Sequence of chain 54.A:
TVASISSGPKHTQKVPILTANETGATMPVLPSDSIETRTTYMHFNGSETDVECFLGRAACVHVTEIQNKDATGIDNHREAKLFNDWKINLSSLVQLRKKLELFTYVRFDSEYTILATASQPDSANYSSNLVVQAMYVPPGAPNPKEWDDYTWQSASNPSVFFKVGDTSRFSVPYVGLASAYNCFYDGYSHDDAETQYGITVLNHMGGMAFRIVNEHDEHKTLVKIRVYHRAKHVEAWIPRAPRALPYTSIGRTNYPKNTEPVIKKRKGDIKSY

Sequence of chain 54.C:
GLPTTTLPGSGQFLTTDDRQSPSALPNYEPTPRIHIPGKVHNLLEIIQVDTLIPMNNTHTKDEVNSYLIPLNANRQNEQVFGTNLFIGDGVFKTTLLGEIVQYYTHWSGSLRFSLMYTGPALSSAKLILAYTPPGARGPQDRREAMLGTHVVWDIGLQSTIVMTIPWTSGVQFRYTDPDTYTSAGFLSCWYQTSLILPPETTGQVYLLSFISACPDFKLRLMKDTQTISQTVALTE

The protein below binds the small molecule below.
Small molecule (SMILES): Cc1cc(CCCCCCCOc2ccc(C3=N[C@@H](C)CO3)cc2)on1

Binding-site contacts:
Ligand atom C3 contacts residue PHE186 of chain 54.A at 3.8 Å (hydrophobic).
Ligand atom C5C contacts residue TYR128 of chain 54.A at 3.5 Å (hydrophobic).
Ligand atom C6C contacts residue MET221 of chain 54.A at 3.7 Å (hydrophobic).
Ligand atom C2B contacts residue MET221 of chain 54.A at 3.5 Å (hydrophobic).
Ligand atom C3B contacts residue MET221 of chain 54.A at 3.8 Å (hydrophobic).
Ligand atom O1B contacts residue TYR128 of chain 54.A at 3.9 Å.
Ligand atom C6B contacts residue LEU106 of chain 54.A at 3.9 Å (hydrophobic).
Ligand atom C4A contacts residue ASN219 of chain 54.A at 3.5 Å.
Ligand atom C5B contacts residue LEU106 of chain 54.A at 3.5 Å (hydrophobic).
Ligand atom C31 contacts residue SER175 of chain 54.A at 3.6 Å.
Ligand atom N2 contacts residue ALA24 of chain 54.C at 3.4 Å.
Ligand atom C6C contacts residue VAL191 of chain 54.A at 3.2 Å (hydrophobic).
Ligand atom C4 contacts residue TYR152 of chain 54.A at 3.9 Å (hydrophobic).
Ligand atom C31 contacts residue PRO174 of chain 54.A at 3.4 Å (hydrophobic).
Ligand atom CM1 contacts residue SER107 of chain 54.A at 3.9 Å.
Ligand atom C4B contacts residue LEU106 of chain 54.A at 3.7 Å (hydrophobic).
Ligand atom O1B contacts residue MET221 of chain 54.A at 3.4 Å.
Ligand atom C5 contacts residue TYR152 of chain 54.A at 3.8 Å (hydrophobic).
Ligand atom C3C contacts residue VAL188 of chain 54.A at 3.3 Å (hydrophobic).
Ligand atom C5 contacts residue PHE186 of chain 54.A at 3.5 Å (hydrophobic).
Ligand atom C7C contacts residue TYR128 of chain 54.A at 3.6 Å (hydrophobic).
Ligand atom C5C contacts residue ILE104 of chain 54.A at 3.8 Å (hydrophobic).
Ligand atom C3C contacts residue TYR128 of chain 54.A at 3.9 Å (hydrophobic).
Ligand atom C1B contacts residue MET221 of chain 54.A at 3.8 Å (hydrophobic).
Ligand atom O1 contacts residue TYR152 of chain 54.A at 3.9 Å.
Ligand atom C2C contacts residue VAL188 of chain 54.A at 3.2 Å (hydrophobic).
Ligand atom C4 contacts residue MET224 of chain 54.A at 3.8 Å (hydrophobic).
Ligand atom N3A contacts residue ASN219 of chain 54.A at 3.0 Å (h-bond).
Ligand atom C3 contacts residue PRO174 of chain 54.A at 3.8 Å (hydrophobic).
Ligand atom O1 contacts residue VAL188 of chain 54.A at 3.8 Å.
Ligand atom N2 contacts residue PHE186 of chain 54.A at 3.7 Å.
Ligand atom O1 contacts residue ALA24 of chain 54.C at 3.6 Å.
Ligand atom C31 contacts residue VAL176 of chain 54.A at 3.3 Å (hydrophobic).
Ligand atom C4 contacts residue PHE186 of chain 54.A at 3.6 Å (hydrophobic).
Ligand atom O1 contacts residue PHE186 of chain 54.A at 3.5 Å.
Ligand atom C7C contacts residue TYR197 of chain 54.A at 3.8 Å (hydrophobic).
Ligand atom C5B contacts residue TYR197 of chain 54.A at 3.7 Å (hydrophobic).
Ligand atom C6B contacts residue TYR197 of chain 54.A at 3.6 Å (hydrophobic).
Ligand atom C31 contacts residue ALA150 of chain 54.A at 3.5 Å (hydrophobic).
Ligand atom C4C contacts residue TYR152 of chain 54.A at 3.8 Å (hydrophobic).